Sequence of chain 1.B:
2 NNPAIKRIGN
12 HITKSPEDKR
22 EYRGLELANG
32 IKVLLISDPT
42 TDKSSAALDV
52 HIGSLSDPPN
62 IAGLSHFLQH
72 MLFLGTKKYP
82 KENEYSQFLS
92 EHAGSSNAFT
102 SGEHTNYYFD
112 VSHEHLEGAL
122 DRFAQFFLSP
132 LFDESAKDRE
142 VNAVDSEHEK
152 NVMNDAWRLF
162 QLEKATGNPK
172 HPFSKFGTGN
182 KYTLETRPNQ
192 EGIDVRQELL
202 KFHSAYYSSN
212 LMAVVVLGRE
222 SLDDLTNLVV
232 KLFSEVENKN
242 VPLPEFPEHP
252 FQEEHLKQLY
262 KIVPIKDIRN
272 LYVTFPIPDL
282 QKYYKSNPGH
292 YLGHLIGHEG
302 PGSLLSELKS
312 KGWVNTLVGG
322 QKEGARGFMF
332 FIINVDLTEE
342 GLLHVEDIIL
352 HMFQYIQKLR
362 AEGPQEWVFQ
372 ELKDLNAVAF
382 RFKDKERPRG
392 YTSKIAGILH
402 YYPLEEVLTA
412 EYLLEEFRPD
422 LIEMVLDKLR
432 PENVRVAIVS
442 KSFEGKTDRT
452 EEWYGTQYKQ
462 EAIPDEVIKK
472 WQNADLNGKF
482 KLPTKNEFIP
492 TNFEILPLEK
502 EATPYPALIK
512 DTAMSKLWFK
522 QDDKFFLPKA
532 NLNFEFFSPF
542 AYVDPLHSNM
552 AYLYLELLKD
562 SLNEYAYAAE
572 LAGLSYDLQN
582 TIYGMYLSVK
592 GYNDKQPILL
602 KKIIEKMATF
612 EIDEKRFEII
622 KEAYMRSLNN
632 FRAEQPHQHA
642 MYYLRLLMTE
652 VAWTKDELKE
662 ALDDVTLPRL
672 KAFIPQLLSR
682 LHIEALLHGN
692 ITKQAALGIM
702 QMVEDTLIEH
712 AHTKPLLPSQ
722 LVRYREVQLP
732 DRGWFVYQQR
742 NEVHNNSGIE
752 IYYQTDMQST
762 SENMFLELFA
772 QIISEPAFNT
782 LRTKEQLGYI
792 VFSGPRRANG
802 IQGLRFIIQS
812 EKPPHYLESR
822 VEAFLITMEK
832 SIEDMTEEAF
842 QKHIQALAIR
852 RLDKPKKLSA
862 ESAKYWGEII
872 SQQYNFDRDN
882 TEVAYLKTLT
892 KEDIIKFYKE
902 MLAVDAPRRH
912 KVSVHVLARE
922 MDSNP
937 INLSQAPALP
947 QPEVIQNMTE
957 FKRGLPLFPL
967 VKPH

Binding-site contacts:
Ligand atom C25 contacts residue TYR273 of chain 1.B at 4.2 Å (hydrophobic).
Ligand atom C31 contacts residue THR275 of chain 1.B at 3.1 Å.
Ligand atom C29 contacts residue TYR261 of chain 1.B at 3.7 Å (hydrophobic).
Ligand atom C29 contacts residue ARG436 of chain 1.B at 3.8 Å.
Ligand atom C22 contacts residue LYS323 of chain 1.B at 3.7 Å.
Ligand atom C25 contacts residue THR275 of chain 1.B at 4.2 Å.
Ligand atom C31 contacts residue ALA438 of chain 1.B at 4.1 Å (hydrophobic).
Ligand atom C32 contacts residue TYR273 of chain 1.B at 3.9 Å (hydrophobic).
Ligand atom C30 contacts residue TYR261 of chain 1.B at 4.2 Å (hydrophobic).
Ligand atom O35 contacts residue ILE333 of chain 1.B at 4.0 Å.
Ligand atom C29 contacts residue ALA438 of chain 1.B at 4.1 Å (hydrophobic).
Ligand atom O19 contacts residue PHE161 of chain 1.B at 4.1 Å.
Ligand atom C26 contacts residue GLU164 of chain 1.B at 3.9 Å.
Ligand atom C26 contacts residue ALA438 of chain 1.B at 4.0 Å (hydrophobic).
Ligand atom C31 contacts residue ARG436 of chain 1.B at 4.1 Å.
Ligand atom C22 contacts residue GLU164 of chain 1.B at 3.9 Å.
Ligand atom C27 contacts residue LEU160 of chain 1.B at 3.5 Å (hydrophobic).
Ligand atom C27 contacts residue GLU164 of chain 1.B at 3.6 Å.
Ligand atom C30 contacts residue ALA438 of chain 1.B at 3.7 Å (hydrophobic).
Ligand atom C28 contacts residue ALA438 of chain 1.B at 3.7 Å (hydrophobic).
Ligand atom C13 contacts residue ASN335 of chain 1.B at 3.0 Å.
Ligand atom C12 contacts residue ASN335 of chain 1.B at 4.2 Å.
Ligand atom C28 contacts residue ARG436 of chain 1.B at 3.9 Å.
Ligand atom C03 contacts residue VAL319 of chain 1.B at 4.1 Å (hydrophobic).
Ligand atom C08 contacts residue GLN322 of chain 1.B at 3.9 Å.
Ligand atom O01 contacts residue LYS323 of chain 1.B at 3.9 Å.
Ligand atom C32 contacts residue THR275 of chain 1.B at 2.9 Å.
Ligand atom O01 contacts residue ILE333 of chain 1.B at 4.0 Å.
Ligand atom S02 contacts residue VAL319 of chain 1.B at 4.0 Å.
Ligand atom C25 contacts residue GLU164 of chain 1.B at 4.1 Å.
Ligand atom C14 contacts residue ASN335 of chain 1.B at 3.8 Å.
Ligand atom O35 contacts residue VAL319 of chain 1.B at 3.0 Å.
Ligand atom C34 contacts residue TYR273 of chain 1.B at 3.4 Å (hydrophobic).
Ligand atom C33 contacts residue TYR273 of chain 1.B at 3.3 Å (hydrophobic).
Ligand atom C32 contacts residue GLU164 of chain 1.B at 3.9 Å.
Ligand atom C28 contacts residue GLU164 of chain 1.B at 4.2 Å.
Ligand atom C30 contacts residue ARG436 of chain 1.B at 3.6 Å.
Ligand atom C23 contacts residue GLU164 of chain 1.B at 3.4 Å.
Ligand atom C18 contacts residue ALA157 of chain 1.B at 3.5 Å (hydrophobic).
Ligand atom C23 contacts residue LYS323 of chain 1.B at 3.6 Å.

The small molecule below binds the protein below.
Small molecule (SMILES): Cc1cccc(-c2ccc([C@@H]3[C@@H](CO)N4CCCCN(S(=O)(=O)c5nccn5C)C[C@@H]34)cc2)c1C